Binding-site contacts:
Ligand atom C6 contacts residue TYR793 of chain 1.A at 4.3 Å (hydrophobic).
Ligand atom C8 contacts residue SER705 of chain 1.B at 3.9 Å.
Ligand atom C2 contacts residue ILE791 of chain 1.A at 4.5 Å (hydrophobic).
Ligand atom O5 contacts residue ASN706 of chain 1.B at 2.4 Å (h-bond).
Ligand atom O7 contacts residue ASN706 of chain 1.B at 3.2 Å (h-bond).
Ligand atom C4 contacts residue ASN706 of chain 1.B at 4.2 Å.
Ligand atom O5 contacts residue TYR793 of chain 1.A at 3.7 Å.
Ligand atom C2 contacts residue ASN706 of chain 1.B at 2.5 Å.
Ligand atom C3 contacts residue ASN706 of chain 1.B at 3.8 Å.
Ligand atom C7 contacts residue ASN706 of chain 1.B at 3.2 Å.
Ligand atom C5 contacts residue TYR793 of chain 1.A at 3.8 Å (hydrophobic).
Ligand atom C5 contacts residue ASN706 of chain 1.B at 3.7 Å.
Ligand atom C8 contacts residue TYR704 of chain 1.B at 4.1 Å (hydrophobic).
Ligand atom C1 contacts residue ASN706 of chain 1.B at 1.4 Å.
Ligand atom N2 contacts residue ILE791 of chain 1.A at 3.9 Å.
Ligand atom O7 contacts residue SER705 of chain 1.B at 4.2 Å.
Ligand atom C1 contacts residue TYR793 of chain 1.A at 3.8 Å (hydrophobic).
Ligand atom O3 contacts residue ILE791 of chain 1.A at 3.5 Å.
Ligand atom C3 contacts residue ILE791 of chain 1.A at 3.6 Å (hydrophobic).
Ligand atom N2 contacts residue ASN706 of chain 1.B at 3.0 Å (h-bond).
Ligand atom C8 contacts residue ASN706 of chain 1.B at 4.0 Å.

Sequence of chain 1.A:
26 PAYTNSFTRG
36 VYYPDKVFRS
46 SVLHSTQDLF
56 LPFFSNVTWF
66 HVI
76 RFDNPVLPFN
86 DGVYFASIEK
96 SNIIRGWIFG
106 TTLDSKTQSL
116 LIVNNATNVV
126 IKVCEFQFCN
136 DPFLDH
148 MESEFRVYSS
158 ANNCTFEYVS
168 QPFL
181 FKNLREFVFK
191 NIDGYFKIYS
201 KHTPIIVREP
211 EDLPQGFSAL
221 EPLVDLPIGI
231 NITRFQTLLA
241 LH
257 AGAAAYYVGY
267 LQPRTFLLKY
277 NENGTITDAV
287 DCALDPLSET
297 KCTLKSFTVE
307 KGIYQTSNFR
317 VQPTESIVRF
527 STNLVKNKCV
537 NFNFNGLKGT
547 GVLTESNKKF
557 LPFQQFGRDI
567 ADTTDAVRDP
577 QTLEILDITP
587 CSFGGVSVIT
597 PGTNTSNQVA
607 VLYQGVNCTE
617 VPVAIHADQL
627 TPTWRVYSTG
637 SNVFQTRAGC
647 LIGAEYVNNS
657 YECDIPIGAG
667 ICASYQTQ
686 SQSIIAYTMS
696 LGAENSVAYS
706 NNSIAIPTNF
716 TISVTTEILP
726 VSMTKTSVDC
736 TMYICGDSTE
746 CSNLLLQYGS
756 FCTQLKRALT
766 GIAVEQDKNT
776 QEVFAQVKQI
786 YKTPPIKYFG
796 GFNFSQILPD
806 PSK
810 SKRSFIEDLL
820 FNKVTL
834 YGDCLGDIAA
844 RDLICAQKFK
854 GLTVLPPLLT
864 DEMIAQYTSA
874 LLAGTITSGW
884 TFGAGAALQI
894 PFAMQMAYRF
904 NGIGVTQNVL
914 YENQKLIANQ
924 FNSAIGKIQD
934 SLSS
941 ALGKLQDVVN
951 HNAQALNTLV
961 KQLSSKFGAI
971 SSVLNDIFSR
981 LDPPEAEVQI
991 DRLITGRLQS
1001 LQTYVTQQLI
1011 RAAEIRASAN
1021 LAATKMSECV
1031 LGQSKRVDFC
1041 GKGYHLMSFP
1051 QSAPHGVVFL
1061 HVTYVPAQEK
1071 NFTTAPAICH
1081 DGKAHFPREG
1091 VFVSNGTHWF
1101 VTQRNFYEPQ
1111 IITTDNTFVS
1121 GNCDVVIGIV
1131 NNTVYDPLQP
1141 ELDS

Sequence of chain 1.B:
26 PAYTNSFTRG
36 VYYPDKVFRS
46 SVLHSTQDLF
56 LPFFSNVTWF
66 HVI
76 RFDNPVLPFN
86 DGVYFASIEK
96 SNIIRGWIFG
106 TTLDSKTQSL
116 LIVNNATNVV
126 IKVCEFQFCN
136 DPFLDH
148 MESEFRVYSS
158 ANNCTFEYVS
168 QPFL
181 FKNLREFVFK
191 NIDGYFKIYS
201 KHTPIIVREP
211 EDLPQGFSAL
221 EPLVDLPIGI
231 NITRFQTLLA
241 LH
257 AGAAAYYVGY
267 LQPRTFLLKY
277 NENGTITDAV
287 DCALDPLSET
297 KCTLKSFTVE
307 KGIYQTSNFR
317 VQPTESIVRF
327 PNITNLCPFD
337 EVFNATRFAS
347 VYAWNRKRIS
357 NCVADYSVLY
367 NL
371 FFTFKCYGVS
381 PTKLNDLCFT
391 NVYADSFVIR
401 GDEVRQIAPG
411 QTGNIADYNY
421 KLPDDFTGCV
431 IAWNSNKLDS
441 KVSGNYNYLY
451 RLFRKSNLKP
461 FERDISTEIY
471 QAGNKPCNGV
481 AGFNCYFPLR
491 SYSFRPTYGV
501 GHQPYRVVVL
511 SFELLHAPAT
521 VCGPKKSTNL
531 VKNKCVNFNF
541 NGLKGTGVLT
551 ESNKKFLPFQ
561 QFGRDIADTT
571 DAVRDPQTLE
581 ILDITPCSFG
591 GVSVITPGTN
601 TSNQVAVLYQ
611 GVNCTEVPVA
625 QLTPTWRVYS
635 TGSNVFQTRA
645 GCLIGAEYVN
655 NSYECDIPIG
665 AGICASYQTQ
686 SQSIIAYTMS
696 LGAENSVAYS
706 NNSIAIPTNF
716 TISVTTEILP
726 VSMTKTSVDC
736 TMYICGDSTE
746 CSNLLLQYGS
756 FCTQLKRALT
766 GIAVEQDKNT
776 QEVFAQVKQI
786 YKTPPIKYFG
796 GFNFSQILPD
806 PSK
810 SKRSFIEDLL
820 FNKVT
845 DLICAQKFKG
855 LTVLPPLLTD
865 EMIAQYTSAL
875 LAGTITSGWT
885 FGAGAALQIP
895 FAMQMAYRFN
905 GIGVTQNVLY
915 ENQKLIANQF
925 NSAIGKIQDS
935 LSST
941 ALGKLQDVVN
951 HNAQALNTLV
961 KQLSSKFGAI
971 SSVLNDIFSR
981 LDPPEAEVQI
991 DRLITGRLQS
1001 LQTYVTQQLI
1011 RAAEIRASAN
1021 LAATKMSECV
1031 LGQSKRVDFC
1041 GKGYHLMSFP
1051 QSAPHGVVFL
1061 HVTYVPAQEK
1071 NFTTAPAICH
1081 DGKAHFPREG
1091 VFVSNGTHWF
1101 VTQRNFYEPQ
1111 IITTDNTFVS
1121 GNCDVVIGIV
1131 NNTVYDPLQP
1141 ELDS

A small-molecule ligand and the protein it binds are described below.
Small molecule (SMILES): CC(=O)N[C@@H]1[C@@H](O)[C@H](O)[C@@H](CO)O[C@H]1O